Sequence of chain 1.F:
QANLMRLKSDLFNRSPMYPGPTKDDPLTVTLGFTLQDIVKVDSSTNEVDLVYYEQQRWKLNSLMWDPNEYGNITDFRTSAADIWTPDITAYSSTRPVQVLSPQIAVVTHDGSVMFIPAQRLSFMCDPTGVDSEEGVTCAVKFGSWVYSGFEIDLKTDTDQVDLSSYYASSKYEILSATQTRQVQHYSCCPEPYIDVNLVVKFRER

The small molecule below binds the protein below.
Small molecule (SMILES): NC[C@@H](OCc1ccc(Cl)cc1)c1ccccc1

Sequence of chain 1.G:
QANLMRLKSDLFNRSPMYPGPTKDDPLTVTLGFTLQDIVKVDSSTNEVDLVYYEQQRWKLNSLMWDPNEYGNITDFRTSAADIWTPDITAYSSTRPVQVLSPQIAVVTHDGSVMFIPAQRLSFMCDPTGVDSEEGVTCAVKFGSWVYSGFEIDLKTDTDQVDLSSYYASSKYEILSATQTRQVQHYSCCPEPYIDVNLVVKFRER

Binding-site contacts:
Ligand atom C12 contacts residue TYR205 of chain 1.F at 3.9 Å (hydrophobic).
Ligand atom C3 contacts residue TYR72 of chain 1.G at 4.1 Å (hydrophobic).
Ligand atom C9 contacts residue TYR212 of chain 1.F at 4.3 Å (hydrophobic).
Ligand atom C7 contacts residue ILE135 of chain 1.G at 3.7 Å (hydrophobic).
Ligand atom C10 contacts residue TYR212 of chain 1.F at 4.3 Å (hydrophobic).
Ligand atom O1 contacts residue TYR110 of chain 1.F at 4.3 Å.
Ligand atom C4 contacts residue TYR72 of chain 1.G at 4.0 Å (hydrophobic).
Ligand atom N2 contacts residue TYR72 of chain 1.G at 3.4 Å (h-bond).
Ligand atom C14 contacts residue TYR212 of chain 1.F at 4.2 Å (hydrophobic).
Ligand atom C11 contacts residue TYR205 of chain 1.F at 3.8 Å (hydrophobic).
Ligand atom C15 contacts residue TYR212 of chain 1.F at 3.9 Å (hydrophobic).
Ligand atom C1 contacts residue TYR110 of chain 1.F at 3.4 Å (hydrophobic).
Ligand atom C1 contacts residue TRP164 of chain 1.F at 3.5 Å (hydrophobic).
Ligand atom C8 contacts residue TYR110 of chain 1.F at 4.1 Å (hydrophobic).
Ligand atom C6 contacts residue TRP164 of chain 1.F at 4.0 Å (hydrophobic).
Ligand atom N2 contacts residue TYR110 of chain 1.F at 4.0 Å.
Ligand atom C8 contacts residue TRP164 of chain 1.F at 4.4 Å (hydrophobic).
Ligand atom C1 contacts residue TYR72 of chain 1.G at 3.8 Å (hydrophobic).
Ligand atom C2 contacts residue ILE135 of chain 1.G at 4.1 Å (hydrophobic).